This small molecule binds to this protein.
Small molecule (SMILES): N[C@@H]1C[C@H](O)[C@@H](O)[C@@H]1CO

Binding-site contacts:
Ligand atom C4 contacts residue ASN264 of chain 1.A at 4.0 Å.
Ligand atom C2 contacts residue ZN1 of chain 1.D at 3.8 Å.
Ligand atom O1 contacts residue ASN264 of chain 1.A at 3.9 Å.
Ligand atom O1 contacts residue GLU318 of chain 1.A at 3.5 Å (salt-bridge).
Ligand atom C6 contacts residue TYR164 of chain 1.A at 3.6 Å (hydrophobic).
Ligand atom C4 contacts residue TYR164 of chain 1.A at 4.2 Å (hydrophobic).
Ligand atom C2 contacts residue TYR393 of chain 1.A at 3.3 Å (hydrophobic).
Ligand atom O2 contacts residue TYR164 of chain 1.A at 3.5 Å.
Ligand atom C4 contacts residue CYS414 of chain 1.A at 4.1 Å (hydrophobic).
Ligand atom C5 contacts residue CYS414 of chain 1.A at 3.8 Å (hydrophobic).
Ligand atom C3 contacts residue HIS262 of chain 1.A at 4.0 Å.
Ligand atom O1 contacts residue TYR393 of chain 1.A at 4.2 Å.
Ligand atom N1 contacts residue TRP79 of chain 1.A at 3.4 Å.
Ligand atom C2 contacts residue CYS414 of chain 1.A at 1.9 Å (hydrophobic).
Ligand atom C3 contacts residue ASN264 of chain 1.A at 3.9 Å.
Ligand atom O2 contacts residue GLU215 of chain 1.A at 2.5 Å (salt-bridge).
Ligand atom C4 contacts residue HIS262 of chain 1.A at 3.6 Å.
Ligand atom C3 contacts residue GLU337 of chain 1.A at 3.2 Å.
Ligand atom N1 contacts residue CYS414 of chain 1.A at 4.0 Å.
Ligand atom C1 contacts residue CYS414 of chain 1.A at 2.9 Å (hydrophobic).
Ligand atom C5 contacts residue TYR164 of chain 1.A at 3.5 Å (hydrophobic).
Ligand atom C2 contacts residue GLU337 of chain 1.A at 3.6 Å.
Ligand atom N1 contacts residue TYR393 of chain 1.A at 4.2 Å.
Ligand atom O2 contacts residue ASN264 of chain 1.A at 2.9 Å (h-bond).
Ligand atom C6 contacts residue VAL161 of chain 1.A at 4.1 Å (hydrophobic).
Ligand atom C5 contacts residue GLU215 of chain 1.A at 3.9 Å.
Ligand atom O3 contacts residue GLU215 of chain 1.A at 2.6 Å (salt-bridge).
Ligand atom C3 contacts residue ZN1 of chain 1.D at 4.0 Å.
Ligand atom C4 contacts residue GLU215 of chain 1.A at 3.4 Å.
Ligand atom N1 contacts residue GLN687 of chain 1.A at 2.9 Å (h-bond).
Ligand atom O1 contacts residue HIS262 of chain 1.A at 3.1 Å.
Ligand atom O1 contacts residue CYS414 of chain 1.A at 3.8 Å.
Ligand atom C3 contacts residue CYS414 of chain 1.A at 2.9 Å (hydrophobic).
Ligand atom O3 contacts residue VAL161 of chain 1.A at 4.0 Å.
Ligand atom O2 contacts residue HIS262 of chain 1.A at 3.7 Å.
Ligand atom O3 contacts residue GLN686 of chain 1.A at 3.0 Å (h-bond).
Ligand atom C1 contacts residue TRP79 of chain 1.A at 3.5 Å (hydrophobic).
Ligand atom C6 contacts residue GLU215 of chain 1.A at 3.1 Å.
Ligand atom C2 contacts residue TRP79 of chain 1.A at 4.0 Å (hydrophobic).
Ligand atom O1 contacts residue GLU337 of chain 1.A at 3.0 Å (salt-bridge).

Sequence of chain 1.A:
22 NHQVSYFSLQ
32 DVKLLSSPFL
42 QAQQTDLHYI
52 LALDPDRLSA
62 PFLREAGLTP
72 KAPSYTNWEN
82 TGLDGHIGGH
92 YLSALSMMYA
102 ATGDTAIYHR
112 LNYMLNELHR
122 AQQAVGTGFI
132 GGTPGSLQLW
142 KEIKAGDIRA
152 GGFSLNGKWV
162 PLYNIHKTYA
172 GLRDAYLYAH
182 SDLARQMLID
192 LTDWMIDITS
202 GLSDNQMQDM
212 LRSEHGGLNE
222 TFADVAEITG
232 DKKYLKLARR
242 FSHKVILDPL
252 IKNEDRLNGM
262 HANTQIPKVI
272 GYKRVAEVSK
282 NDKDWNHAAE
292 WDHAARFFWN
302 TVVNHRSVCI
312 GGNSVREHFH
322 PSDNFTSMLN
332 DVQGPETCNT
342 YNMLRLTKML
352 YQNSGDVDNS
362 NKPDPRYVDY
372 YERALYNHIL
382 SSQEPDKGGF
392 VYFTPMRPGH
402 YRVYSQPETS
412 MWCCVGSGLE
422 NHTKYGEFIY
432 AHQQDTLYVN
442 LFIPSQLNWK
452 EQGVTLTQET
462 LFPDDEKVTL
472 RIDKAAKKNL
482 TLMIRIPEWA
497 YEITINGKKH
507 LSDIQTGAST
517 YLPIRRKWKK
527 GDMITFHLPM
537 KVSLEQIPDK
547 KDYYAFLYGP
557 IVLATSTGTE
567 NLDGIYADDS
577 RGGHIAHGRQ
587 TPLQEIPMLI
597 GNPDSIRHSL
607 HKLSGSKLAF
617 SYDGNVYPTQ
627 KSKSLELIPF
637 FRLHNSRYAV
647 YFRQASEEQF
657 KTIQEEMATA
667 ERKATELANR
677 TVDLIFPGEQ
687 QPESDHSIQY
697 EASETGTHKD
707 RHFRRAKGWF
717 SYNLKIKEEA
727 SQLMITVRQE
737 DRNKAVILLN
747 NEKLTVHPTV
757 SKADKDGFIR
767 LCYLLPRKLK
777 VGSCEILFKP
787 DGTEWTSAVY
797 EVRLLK